Binding-site contacts:
Ligand atom O contacts residue SER106 of chain 1.D at 3.4 Å (h-bond).
Ligand atom C6 contacts residue SER106 of chain 1.D at 3.5 Å.
Ligand atom C8 contacts residue CYS103 of chain 1.D at 3.8 Å (hydrophobic).
Ligand atom C7 contacts residue SER106 of chain 1.D at 3.4 Å.
Ligand atom C19 contacts residue LYS43 of chain 1.D at 3.8 Å.
Ligand atom C9 contacts residue GLU101 of chain 1.D at 3.2 Å.
Ligand atom C6 contacts residue TYR102 of chain 1.D at 3.5 Å (hydrophobic).
Ligand atom C13 contacts residue ASP164 of chain 1.D at 3.4 Å.
Ligand atom N1 contacts residue TYR102 of chain 1.D at 3.8 Å.
Ligand atom C26 contacts residue ASP110 of chain 1.D at 3.3 Å.
Ligand atom C14 contacts residue PHE153 of chain 1.D at 3.2 Å (hydrophobic).
Ligand atom C10 contacts residue PHE153 of chain 1.D at 3.7 Å (hydrophobic).
Ligand atom C14 contacts residue VAL28 of chain 1.D at 3.8 Å (hydrophobic).
Ligand atom C3 contacts residue LEU20 of chain 1.D at 3.6 Å (hydrophobic).
Ligand atom C6 contacts residue CYS103 of chain 1.D at 3.7 Å (hydrophobic).
Ligand atom C19 contacts residue ASP164 of chain 1.D at 3.5 Å.
Ligand atom C22 contacts residue ASP110 of chain 1.D at 3.5 Å.
Ligand atom N contacts residue TYR102 of chain 1.D at 3.4 Å.
Ligand atom C21 contacts residue ASP110 of chain 1.D at 3.6 Å.
Ligand atom C16 contacts residue ASP164 of chain 1.D at 3.1 Å.
Ligand atom C contacts residue GLN18 of chain 1.D at 3.7 Å.
Ligand atom C12 contacts residue ASP164 of chain 1.D at 3.6 Å.
Ligand atom N2 contacts residue PHE153 of chain 1.D at 3.2 Å.
Ligand atom C15 contacts residue PHE153 of chain 1.D at 3.1 Å (hydrophobic).
Ligand atom N contacts residue CYS103 of chain 1.D at 3.0 Å (h-bond).
Ligand atom C17 contacts residue ASP164 of chain 1.D at 3.5 Å.
Ligand atom N1 contacts residue CYS103 of chain 1.D at 2.8 Å (h-bond).
Ligand atom O contacts residue ASP110 of chain 1.D at 3.0 Å (salt-bridge).
Ligand atom C13 contacts residue PHE153 of chain 1.D at 3.5 Å (hydrophobic).
Ligand atom C18 contacts residue MET100 of chain 1.D at 3.7 Å (hydrophobic).
Ligand atom C9 contacts residue CYS103 of chain 1.D at 3.4 Å (hydrophobic).
Ligand atom C10 contacts residue ALA41 of chain 1.D at 3.6 Å (hydrophobic).
Ligand atom N5 contacts residue ASP110 of chain 1.D at 2.7 Å (salt-bridge).
Ligand atom C5 contacts residue CYS103 of chain 1.D at 3.8 Å (hydrophobic).
Ligand atom C25 contacts residue VAL150 of chain 1.D at 3.7 Å (hydrophobic).
Ligand atom C20 contacts residue ASP164 of chain 1.D at 3.1 Å.
Ligand atom C18 contacts residue ASP164 of chain 1.D at 3.6 Å.
Ligand atom C4 contacts residue LEU20 of chain 1.D at 3.7 Å (hydrophobic).
Ligand atom C9 contacts residue ALA41 of chain 1.D at 3.8 Å (hydrophobic).
Ligand atom C5 contacts residue TYR102 of chain 1.D at 3.7 Å (hydrophobic).

Sequence of chain 1.D:
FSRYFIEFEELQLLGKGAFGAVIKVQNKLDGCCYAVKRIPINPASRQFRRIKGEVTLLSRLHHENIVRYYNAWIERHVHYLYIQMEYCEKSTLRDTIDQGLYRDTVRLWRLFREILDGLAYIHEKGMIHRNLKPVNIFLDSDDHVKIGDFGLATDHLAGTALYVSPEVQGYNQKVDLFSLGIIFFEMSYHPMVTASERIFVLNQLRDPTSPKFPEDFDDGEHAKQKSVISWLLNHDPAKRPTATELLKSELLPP

This small molecule binds to this protein.
Small molecule (SMILES): C[C@H](NC(=O)[C@@H]1CCCCN1)c1ccc(Nc2ncc3cc(-c4ccncc4)ccc3n2)cc1